Binding-site contacts:
Ligand atom O2 contacts residue ARG87 of chain 1.F at 4.3 Å.
Ligand atom O1 contacts residue ALA209 of chain 1.F at 3.8 Å.
Ligand atom O3 contacts residue ASP212 of chain 1.F at 3.6 Å.
Ligand atom C2 contacts residue THR244 of chain 1.F at 3.8 Å.
Ligand atom O3 contacts residue ALA209 of chain 1.F at 3.4 Å.
Ligand atom C2 contacts residue MG1 of chain 1.FA at 3.2 Å.
Ligand atom C2 contacts residue LYS186 of chain 1.F at 3.8 Å.
Ligand atom C1 contacts residue ALA209 of chain 1.F at 3.6 Å (hydrophobic).
Ligand atom C1 contacts residue GLY211 of chain 1.F at 3.9 Å.
Ligand atom O4 contacts residue ALA209 of chain 1.F at 4.3 Å.
Ligand atom O1 contacts residue GLY211 of chain 1.F at 4.1 Å.
Ligand atom O3 contacts residue GLU188 of chain 1.F at 4.5 Å.
Ligand atom O2 contacts residue GLU188 of chain 1.F at 3.6 Å (salt-bridge).
Ligand atom C2 contacts residue ALA209 of chain 1.F at 3.9 Å (hydrophobic).
Ligand atom C1 contacts residue MG1 of chain 1.FA at 2.9 Å.
Ligand atom O4 contacts residue ALA243 of chain 1.F at 4.3 Å.
Ligand atom O4 contacts residue ARG87 of chain 1.F at 4.3 Å.
Ligand atom C1 contacts residue GLU188 of chain 1.F at 3.5 Å.
Ligand atom C2 contacts residue GLU188 of chain 1.F at 4.0 Å.
Ligand atom C1 contacts residue ASP212 of chain 1.F at 3.8 Å.
Ligand atom O3 contacts residue GLY211 of chain 1.F at 2.8 Å (h-bond).
Ligand atom O4 contacts residue THR244 of chain 1.F at 3.2 Å (h-bond).
Ligand atom O4 contacts residue MET207 of chain 1.F at 4.4 Å.
Ligand atom O4 contacts residue LYS186 of chain 1.F at 4.1 Å.
Ligand atom O1 contacts residue ASP212 of chain 1.F at 2.9 Å (salt-bridge).
Ligand atom C1 contacts residue THR244 of chain 1.F at 3.5 Å.
Ligand atom O4 contacts residue MET276 of chain 1.F at 4.1 Å.
Ligand atom O4 contacts residue MG1 of chain 1.FA at 4.4 Å.
Ligand atom O1 contacts residue MG1 of chain 1.FA at 1.9 Å.
Ligand atom O3 contacts residue MG1 of chain 1.FA at 4.0 Å.
Ligand atom O1 contacts residue GLU188 of chain 1.F at 2.6 Å (salt-bridge).
Ligand atom O2 contacts residue MG1 of chain 1.FA at 2.6 Å.
Ligand atom O3 contacts residue ARG210 of chain 1.F at 3.6 Å (salt-bridge).
Ligand atom O3 contacts residue THR244 of chain 1.F at 2.6 Å (h-bond).
Ligand atom O2 contacts residue LYS186 of chain 1.F at 2.8 Å (salt-bridge).
Ligand atom O2 contacts residue ALA209 of chain 1.F at 4.4 Å.

A protein and the small-molecule ligand that binds it are described below.
Small molecule (SMILES): O=C([O-])C(=O)[O-]

Sequence of chain 1.F:
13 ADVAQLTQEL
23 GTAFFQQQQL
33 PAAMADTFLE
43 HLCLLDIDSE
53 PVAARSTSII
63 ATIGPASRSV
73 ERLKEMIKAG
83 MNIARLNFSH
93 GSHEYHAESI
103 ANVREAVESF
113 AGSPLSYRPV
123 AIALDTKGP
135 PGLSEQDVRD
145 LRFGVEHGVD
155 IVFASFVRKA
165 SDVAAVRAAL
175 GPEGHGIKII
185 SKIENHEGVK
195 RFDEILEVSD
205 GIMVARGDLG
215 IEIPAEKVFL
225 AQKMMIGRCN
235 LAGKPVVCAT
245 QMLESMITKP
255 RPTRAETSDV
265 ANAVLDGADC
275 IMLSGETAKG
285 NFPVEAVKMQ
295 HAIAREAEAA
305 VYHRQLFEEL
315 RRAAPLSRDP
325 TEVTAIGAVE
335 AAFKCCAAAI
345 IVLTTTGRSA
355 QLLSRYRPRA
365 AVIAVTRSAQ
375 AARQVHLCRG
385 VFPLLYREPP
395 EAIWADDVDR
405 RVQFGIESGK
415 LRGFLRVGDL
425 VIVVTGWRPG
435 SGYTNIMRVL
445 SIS